Sequence of chain 1.N:
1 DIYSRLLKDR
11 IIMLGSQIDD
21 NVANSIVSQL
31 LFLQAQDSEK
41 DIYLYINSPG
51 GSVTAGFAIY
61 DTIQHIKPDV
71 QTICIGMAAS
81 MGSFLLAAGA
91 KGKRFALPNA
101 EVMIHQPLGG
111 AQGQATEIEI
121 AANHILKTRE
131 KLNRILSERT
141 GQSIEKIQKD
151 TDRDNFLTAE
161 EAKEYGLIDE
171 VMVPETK

Binding-site contacts:
Ligand atom B7 contacts residue HIS105 of chain 1.N at 3.7 Å.
Ligand atom O4 contacts residue PRO107 of chain 1.N at 3.1 Å.
Ligand atom N5 contacts residue LEU108 of chain 1.N at 3.1 Å (h-bond).
Ligand atom N3 contacts residue VAL53 of chain 1.N at 3.8 Å.
Ligand atom C10 contacts residue HIS105 of chain 1.N at 3.1 Å.
Ligand atom C8 contacts residue VAL53 of chain 1.N at 3.7 Å (hydrophobic).
Ligand atom B7 contacts residue GLY51 of chain 1.N at 3.7 Å.
Ligand atom O13 contacts residue SER80 of chain 1.N at 2.3 Å (h-bond).
Ligand atom C8 contacts residue SER80 of chain 1.N at 3.4 Å.
Ligand atom C25 contacts residue GLY109 of chain 1.N at 3.6 Å.
Ligand atom C11 contacts residue SER80 of chain 1.N at 3.9 Å.
Ligand atom C17 contacts residue VAL53 of chain 1.N at 3.4 Å (hydrophobic).
Ligand atom N3 contacts residue GLY51 of chain 1.N at 2.8 Å (h-bond).
Ligand atom C1 contacts residue VAL53 of chain 1.N at 3.9 Å (hydrophobic).
Ligand atom C9 contacts residue SER80 of chain 1.N at 3.3 Å.
Ligand atom C22 contacts residue LEU108 of chain 1.N at 3.5 Å (hydrophobic).
Ligand atom C2 contacts residue VAL53 of chain 1.N at 3.7 Å (hydrophobic).
Ligand atom C6 contacts residue SER80 of chain 1.N at 3.0 Å.
Ligand atom O13 contacts residue GLY51 of chain 1.N at 2.9 Å (h-bond).
Ligand atom C19 contacts residue VAL53 of chain 1.N at 3.5 Å (hydrophobic).
Ligand atom O13 contacts residue GLY50 of chain 1.N at 3.4 Å.
Ligand atom C9 contacts residue MET81 of chain 1.N at 3.9 Å (hydrophobic).
Ligand atom B7 contacts residue SER80 of chain 1.N at 2.0 Å.
Ligand atom O12 contacts residue SER80 of chain 1.N at 2.2 Å (h-bond).
Ligand atom C1 contacts residue LEU108 of chain 1.N at 3.0 Å (hydrophobic).
Ligand atom C26 contacts residue LEU108 of chain 1.N at 3.6 Å (hydrophobic).
Ligand atom CL2 contacts residue GLY51 of chain 1.N at 3.8 Å.
Ligand atom C10 contacts residue PRO107 of chain 1.N at 3.5 Å (hydrophobic).
Ligand atom O12 contacts residue LEU108 of chain 1.N at 3.8 Å.
Ligand atom O13 contacts residue MET81 of chain 1.N at 3.4 Å (h-bond).
Ligand atom O4 contacts residue LEU108 of chain 1.N at 2.8 Å (h-bond).
Ligand atom C2 contacts residue LEU108 of chain 1.N at 3.7 Å (hydrophobic).
Ligand atom C11 contacts residue MET81 of chain 1.N at 3.5 Å (hydrophobic).
Ligand atom O12 contacts residue HIS105 of chain 1.N at 2.8 Å (h-bond).
Ligand atom C6 contacts residue GLY51 of chain 1.N at 3.6 Å.
Ligand atom C24 contacts residue GLY109 of chain 1.N at 3.9 Å.
Ligand atom C18 contacts residue VAL53 of chain 1.N at 3.9 Å (hydrophobic).
Ligand atom CL2 contacts residue SER52 of chain 1.N at 3.5 Å.
Ligand atom C18 contacts residue LEU108 of chain 1.N at 3.7 Å (hydrophobic).
Ligand atom C10 contacts residue GLN106 of chain 1.N at 3.7 Å.

The small molecule below binds the protein below.
Small molecule (SMILES): CC(C)C[C@H](NC(=O)[C@H](Cc1c[nH]c2ccccc12)NC(=O)c1cc(Cl)ccc1Cl)B(O)O